Binding-site contacts:
Ligand atom C4 contacts residue THR18 of chain 1.K at 3.9 Å.
Ligand atom O7 contacts residue ALA14 of chain 1.K at 4.4 Å.
Ligand atom C2 contacts residue ALA14 of chain 1.K at 3.9 Å (hydrophobic).
Ligand atom C18 contacts residue SER15 of chain 1.K at 3.4 Å.
Ligand atom O55 contacts residue ALA14 of chain 1.K at 4.2 Å.
Ligand atom C28 contacts residue PGV1 of chain 1.GA at 3.8 Å.
Ligand atom C19 contacts residue THR18 of chain 1.K at 4.3 Å.
Ligand atom C34 contacts residue PGV1 of chain 1.GA at 3.6 Å.
Ligand atom C34 contacts residue PHE19 of chain 1.K at 4.0 Å (hydrophobic).
Ligand atom C34 contacts residue PHE84 of chain 1.D at 4.0 Å (hydrophobic).
Ligand atom C19 contacts residue PHE19 of chain 1.K at 4.2 Å (hydrophobic).
Ligand atom C6 contacts residue SER15 of chain 1.K at 3.6 Å.
Ligand atom C22 contacts residue SER15 of chain 1.K at 4.2 Å.
Ligand atom C19 contacts residue SER15 of chain 1.K at 4.0 Å.
Ligand atom C1 contacts residue SER15 of chain 1.K at 3.1 Å.
Ligand atom C57 contacts residue THR18 of chain 1.K at 4.2 Å.
Ligand atom C18 contacts residue THR18 of chain 1.K at 3.5 Å.
Ligand atom C31 contacts residue PGV1 of chain 1.GA at 3.9 Å.
Ligand atom C2 contacts residue SER15 of chain 1.K at 3.7 Å.
Ligand atom C18 contacts residue PHE19 of chain 1.K at 4.1 Å (hydrophobic).
Ligand atom C6 contacts residue ALA14 of chain 1.K at 4.2 Å (hydrophobic).
Ligand atom C22 contacts residue PHE19 of chain 1.K at 4.4 Å (hydrophobic).
Ligand atom C37 contacts residue PHE84 of chain 1.D at 4.5 Å (hydrophobic).
Ligand atom C28 contacts residue PHE19 of chain 1.K at 4.2 Å (hydrophobic).
Ligand atom C31 contacts residue PHE19 of chain 1.K at 4.2 Å (hydrophobic).
Ligand atom O49 contacts residue SER15 of chain 1.K at 2.0 Å (h-bond).
Ligand atom C37 contacts residue PGV1 of chain 1.GA at 4.3 Å.
Ligand atom O55 contacts residue SER15 of chain 1.K at 3.9 Å.
Ligand atom C37 contacts residue PHE19 of chain 1.K at 4.5 Å (hydrophobic).
Ligand atom C40 contacts residue LEU91 of chain 1.D at 4.5 Å (hydrophobic).
Ligand atom O61 contacts residue THR18 of chain 1.K at 3.7 Å.
Ligand atom C40 contacts residue PHE84 of chain 1.D at 3.8 Å (hydrophobic).
Ligand atom O5 contacts residue THR18 of chain 1.K at 3.6 Å (h-bond).
Ligand atom O16 contacts residue SER15 of chain 1.K at 3.9 Å.
Ligand atom C6 contacts residue THR18 of chain 1.K at 4.0 Å.
Ligand atom O16 contacts residue THR18 of chain 1.K at 4.0 Å.

Sequence of chain 1.D:
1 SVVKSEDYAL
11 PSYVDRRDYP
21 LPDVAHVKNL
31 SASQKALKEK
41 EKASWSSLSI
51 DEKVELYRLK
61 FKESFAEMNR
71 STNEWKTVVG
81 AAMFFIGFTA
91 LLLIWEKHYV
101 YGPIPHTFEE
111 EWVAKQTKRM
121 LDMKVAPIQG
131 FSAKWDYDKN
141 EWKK

Sequence of chain 1.K:
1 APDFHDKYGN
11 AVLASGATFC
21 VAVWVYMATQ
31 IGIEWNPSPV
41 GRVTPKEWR

A small-molecule ligand and the protein it binds are described below.
Small molecule (SMILES): CCCCCCCCCCO[C@@H]1O[C@H](CO)[C@@H](O[C@H]2O[C@H](CO)[C@@H](O)[C@H](O)[C@H]2O)[C@H](O)[C@H]1O